Binding-site contacts:
Ligand atom C6 contacts residue SER214 of chain 1.A at 3.6 Å.
Ligand atom C11 contacts residue ARG227 of chain 1.A at 3.8 Å.
Ligand atom C8 contacts residue CYS212 of chain 1.A at 3.9 Å (hydrophobic).
Ligand atom O3 contacts residue ARG227 of chain 1.A at 3.7 Å.
Ligand atom C11 contacts residue PHE228 of chain 1.A at 4.4 Å (hydrophobic).
Ligand atom C8 contacts residue LEU217 of chain 1.A at 3.8 Å (hydrophobic).
Ligand atom C8 contacts residue GLY215 of chain 1.A at 4.4 Å.
Ligand atom C9 contacts residue ARG227 of chain 1.A at 4.0 Å.
Ligand atom C11 contacts residue ALA229 of chain 1.A at 3.9 Å (hydrophobic).
Ligand atom C9 contacts residue SER214 of chain 1.A at 4.0 Å.
Ligand atom C11 contacts residue SER214 of chain 1.A at 4.0 Å.
Ligand atom C10 contacts residue LEU216 of chain 1.A at 3.8 Å (hydrophobic).
Ligand atom C8 contacts residue ARG227 of chain 1.A at 4.1 Å.
Ligand atom C9 contacts residue GLY215 of chain 1.A at 3.8 Å.
Ligand atom C8 contacts residue DMS1 of chain 1.E at 3.9 Å.
Ligand atom C9 contacts residue CYS212 of chain 1.A at 4.2 Å (hydrophobic).
Ligand atom C7 contacts residue SER214 of chain 1.A at 3.5 Å.
Ligand atom C10 contacts residue GLY215 of chain 1.A at 4.0 Å.
Ligand atom C10 contacts residue SER214 of chain 1.A at 4.2 Å.
Ligand atom C10 contacts residue ALA229 of chain 1.A at 3.8 Å (hydrophobic).
Ligand atom C7 contacts residue DMS1 of chain 1.E at 3.8 Å.
Ligand atom C10 contacts residue PHE228 of chain 1.A at 3.8 Å (hydrophobic).
Ligand atom C6 contacts residue ARG227 of chain 1.A at 4.0 Å.
Ligand atom C10 contacts residue ARG227 of chain 1.A at 3.6 Å.
Ligand atom C9 contacts residue LEU216 of chain 1.A at 3.7 Å (hydrophobic).
Ligand atom N2 contacts residue SER214 of chain 1.A at 4.1 Å.
Ligand atom C8 contacts residue SER214 of chain 1.A at 3.7 Å.
Ligand atom C7 contacts residue ARG227 of chain 1.A at 3.9 Å.
Ligand atom C9 contacts residue LEU217 of chain 1.A at 3.6 Å (hydrophobic).

Sequence of chain 1.A:
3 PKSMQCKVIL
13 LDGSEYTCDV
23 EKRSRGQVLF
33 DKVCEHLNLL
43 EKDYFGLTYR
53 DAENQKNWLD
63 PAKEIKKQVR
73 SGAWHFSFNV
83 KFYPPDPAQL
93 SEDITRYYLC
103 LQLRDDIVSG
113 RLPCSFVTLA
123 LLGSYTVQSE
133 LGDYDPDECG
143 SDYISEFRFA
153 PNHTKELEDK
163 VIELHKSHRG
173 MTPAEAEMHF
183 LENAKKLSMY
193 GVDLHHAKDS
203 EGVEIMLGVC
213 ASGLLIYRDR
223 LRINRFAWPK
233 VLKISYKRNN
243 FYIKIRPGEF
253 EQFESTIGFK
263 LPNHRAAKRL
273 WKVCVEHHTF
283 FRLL

This protein binds this small molecule.
Small molecule (SMILES): CC(CO)(CO)NC(=O)Nc1ccccc1